Binding-site contacts:
Ligand atom O2B contacts residue MG1 of chain 1.BB at 2.9 Å.
Ligand atom O2' contacts residue ALA314 of chain 1.G at 2.9 Å.
Ligand atom O1A contacts residue LYS65 of chain 1.BA at 3.0 Å (salt-bridge).
Ligand atom PB contacts residue LYS65 of chain 1.BA at 3.5 Å.
Ligand atom O2G contacts residue LYS65 of chain 1.BA at 2.6 Å.
Ligand atom C2 contacts residue LEU201 of chain 1.BA at 3.5 Å (hydrophobic).
Ligand atom N7 contacts residue ASN197 of chain 1.BA at 1.7 Å (h-bond).
Ligand atom O2' contacts residue GLN234 of chain 1.BA at 3.0 Å.
Ligand atom N1 contacts residue LYS198 of chain 1.BA at 3.4 Å.
Ligand atom O2B contacts residue LYS65 of chain 1.BA at 2.5 Å.
Ligand atom O1B contacts residue ALA62 of chain 1.BA at 3.4 Å (h-bond).
Ligand atom N3B contacts residue VAL61 of chain 1.BA at 3.2 Å.
Ligand atom O3' contacts residue THR315 of chain 1.G at 3.0 Å (h-bond).
Ligand atom C2' contacts residue GLN234 of chain 1.BA at 3.2 Å.
Ligand atom O2G contacts residue MG1 of chain 1.BB at 3.2 Å.
Ligand atom C8 contacts residue ASN197 of chain 1.BA at 2.7 Å.
Ligand atom N3B contacts residue MG1 of chain 1.BB at 3.1 Å.
Ligand atom O1A contacts residue SER66 of chain 1.BA at 3.4 Å (h-bond).
Ligand atom O1B contacts residue VAL61 of chain 1.BA at 3.4 Å.
Ligand atom C3' contacts residue THR67 of chain 1.BA at 3.5 Å.
Ligand atom O1B contacts residue GLY64 of chain 1.BA at 3.3 Å (h-bond).
Ligand atom O1G contacts residue THR89 of chain 1.BA at 3.4 Å (h-bond).
Ligand atom PG contacts residue VAL61 of chain 1.BA at 2.9 Å.
Ligand atom C8 contacts residue THR67 of chain 1.BA at 3.2 Å.
Ligand atom O2A contacts residue MG1 of chain 1.BB at 2.9 Å.
Ligand atom O5' contacts residue THR67 of chain 1.BA at 2.8 Å (h-bond).
Ligand atom O6 contacts residue LYS198 of chain 1.BA at 3.2 Å (salt-bridge).
Ligand atom O3G contacts residue LYS65 of chain 1.BA at 3.1 Å.
Ligand atom C6 contacts residue ASN197 of chain 1.BA at 3.1 Å.
Ligand atom O1G contacts residue VAL61 of chain 1.BA at 3.0 Å.
Ligand atom O2B contacts residue GLY64 of chain 1.BA at 3.5 Å.
Ligand atom C2' contacts residue THR67 of chain 1.BA at 3.3 Å.
Ligand atom N2 contacts residue LEU201 of chain 1.BA at 2.7 Å.
Ligand atom O2B contacts residue SER66 of chain 1.BA at 3.2 Å (h-bond).
Ligand atom O6 contacts residue ASN197 of chain 1.BA at 1.9 Å (h-bond).
Ligand atom O3G contacts residue VAL61 of chain 1.BA at 2.0 Å.
Ligand atom O1A contacts residue THR67 of chain 1.BA at 3.0 Å (h-bond).
Ligand atom C6 contacts residue LYS198 of chain 1.BA at 3.2 Å.
Ligand atom N7 contacts residue THR67 of chain 1.BA at 3.3 Å.
Ligand atom C5 contacts residue ASN197 of chain 1.BA at 2.6 Å.

Sequence of chain 1.BA:
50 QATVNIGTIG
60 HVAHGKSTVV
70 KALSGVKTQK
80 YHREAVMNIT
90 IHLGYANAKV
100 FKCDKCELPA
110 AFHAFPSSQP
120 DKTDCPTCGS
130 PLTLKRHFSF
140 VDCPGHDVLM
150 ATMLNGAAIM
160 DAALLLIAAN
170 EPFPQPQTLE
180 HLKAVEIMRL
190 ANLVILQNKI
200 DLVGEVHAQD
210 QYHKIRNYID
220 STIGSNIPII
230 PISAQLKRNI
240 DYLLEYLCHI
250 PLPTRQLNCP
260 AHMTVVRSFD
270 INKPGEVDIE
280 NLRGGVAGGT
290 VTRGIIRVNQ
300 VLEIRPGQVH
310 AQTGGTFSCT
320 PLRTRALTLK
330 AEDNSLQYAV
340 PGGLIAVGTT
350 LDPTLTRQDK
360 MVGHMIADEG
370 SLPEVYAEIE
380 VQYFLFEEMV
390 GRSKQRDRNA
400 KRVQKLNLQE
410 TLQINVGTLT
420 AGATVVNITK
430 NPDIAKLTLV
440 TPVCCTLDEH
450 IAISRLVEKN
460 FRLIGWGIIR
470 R

Sequence of chain 1.G:
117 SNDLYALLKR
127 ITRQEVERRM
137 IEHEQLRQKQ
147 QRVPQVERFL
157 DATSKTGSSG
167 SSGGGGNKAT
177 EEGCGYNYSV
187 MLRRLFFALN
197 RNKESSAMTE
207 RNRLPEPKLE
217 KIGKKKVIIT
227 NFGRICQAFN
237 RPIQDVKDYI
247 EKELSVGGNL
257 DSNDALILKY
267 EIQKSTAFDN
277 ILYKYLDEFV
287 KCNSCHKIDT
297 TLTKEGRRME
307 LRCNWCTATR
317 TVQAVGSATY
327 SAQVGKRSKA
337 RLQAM

A protein and the small-molecule ligand that binds it are described below.
Small molecule (SMILES): Nc1nc2c(ncn2[C@@H]2O[C@H](CO[P](=O)(O)O[P](=O)(O)NP(=O)(O)O)[C@@H](O)[C@H]2O)c(=O)[nH]1